The protein below binds the small molecule below.
Small molecule (SMILES): Nc1nc2c(c(=O)[nH]1)NC1N2C2OC(COP(=O)(O)OP(=O)(O)OP(=O)(O)O)C1(O)C2O

Sequence of chain 2.A:
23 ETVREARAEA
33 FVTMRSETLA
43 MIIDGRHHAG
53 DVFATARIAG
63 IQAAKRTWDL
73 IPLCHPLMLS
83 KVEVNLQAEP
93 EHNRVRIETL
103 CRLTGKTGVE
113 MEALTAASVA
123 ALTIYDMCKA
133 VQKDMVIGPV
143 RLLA

Binding-site contacts:
Ligand atom O6 contacts residue GLU112 of chain 1.A at 3.4 Å (salt-bridge).
Ligand atom N1 contacts residue LEU79 of chain 1.A at 4.0 Å.
Ligand atom CAN contacts residue LEU75 of chain 1.A at 3.4 Å (hydrophobic).
Ligand atom OAO contacts residue LEU75 of chain 1.A at 3.9 Å.
Ligand atom N3 contacts residue THR109 of chain 1.A at 3.8 Å.
Ligand atom CAN contacts residue HIS77 of chain 1.A at 3.5 Å.
Ligand atom C5 contacts residue GLY110 of chain 1.A at 3.8 Å.
Ligand atom N3 contacts residue CYS76 of chain 1.A at 3.6 Å.
Ligand atom OAQ contacts residue CYS76 of chain 1.A at 4.0 Å.
Ligand atom OAX contacts residue HIS77 of chain 1.A at 2.7 Å (h-bond).
Ligand atom N2 contacts residue GLU114 of chain 1.A at 2.6 Å (salt-bridge).
Ligand atom CAN contacts residue CYS76 of chain 1.A at 3.8 Å (hydrophobic).
Ligand atom N1 contacts residue GLY110 of chain 1.A at 3.4 Å (h-bond).
Ligand atom OAO contacts residue HIS77 of chain 1.A at 2.9 Å (h-bond).
Ligand atom C6 contacts residue GLY110 of chain 1.A at 3.2 Å.
Ligand atom O6 contacts residue GLY110 of chain 1.A at 3.3 Å (h-bond).
Ligand atom C4 contacts residue HIS77 of chain 1.A at 4.0 Å.
Ligand atom OBB contacts residue SER82 of chain 2.A at 3.9 Å.
Ligand atom C2 contacts residue CYS76 of chain 1.A at 3.7 Å (hydrophobic).
Ligand atom N3 contacts residue HIS77 of chain 1.A at 3.0 Å (h-bond).
Ligand atom O6 contacts residue VAL111 of chain 1.A at 3.9 Å.
Ligand atom N9 contacts residue THR109 of chain 1.A at 3.8 Å.
Ligand atom C6 contacts residue MET113 of chain 1.A at 3.8 Å (hydrophobic).
Ligand atom CAM contacts residue LEU75 of chain 1.A at 3.6 Å (hydrophobic).
Ligand atom OAQ contacts residue LEU75 of chain 1.A at 3.0 Å (h-bond).
Ligand atom C2 contacts residue GLU114 of chain 1.A at 3.4 Å.
Ligand atom C2 contacts residue HIS77 of chain 1.A at 3.7 Å.
Ligand atom O6 contacts residue GLU114 of chain 1.A at 3.6 Å.
Ligand atom N2 contacts residue LEU79 of chain 1.A at 3.3 Å.
Ligand atom N2 contacts residue HIS77 of chain 1.A at 2.7 Å (h-bond).
Ligand atom C6 contacts residue GLU114 of chain 1.A at 3.6 Å.
Ligand atom N1 contacts residue GLU114 of chain 1.A at 2.7 Å (salt-bridge).
Ligand atom PAU contacts residue HIS77 of chain 1.A at 3.9 Å.
Ligand atom CAM contacts residue CYS76 of chain 1.A at 3.9 Å (hydrophobic).
Ligand atom N1 contacts residue MET113 of chain 1.A at 3.9 Å.
Ligand atom C4 contacts residue THR109 of chain 1.A at 3.6 Å.
Ligand atom O6 contacts residue MET113 of chain 1.A at 3.0 Å (h-bond).
Ligand atom N9 contacts residue HIS77 of chain 1.A at 3.8 Å.
Ligand atom C2 contacts residue LEU79 of chain 1.A at 3.6 Å (hydrophobic).
Ligand atom N2 contacts residue CYS76 of chain 1.A at 3.6 Å.

Sequence of chain 1.A:
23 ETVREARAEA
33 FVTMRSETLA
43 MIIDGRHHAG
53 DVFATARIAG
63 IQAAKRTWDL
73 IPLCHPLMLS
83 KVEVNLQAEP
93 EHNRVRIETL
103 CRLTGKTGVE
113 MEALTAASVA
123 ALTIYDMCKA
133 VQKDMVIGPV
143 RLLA